Sequence of chain 1.K:
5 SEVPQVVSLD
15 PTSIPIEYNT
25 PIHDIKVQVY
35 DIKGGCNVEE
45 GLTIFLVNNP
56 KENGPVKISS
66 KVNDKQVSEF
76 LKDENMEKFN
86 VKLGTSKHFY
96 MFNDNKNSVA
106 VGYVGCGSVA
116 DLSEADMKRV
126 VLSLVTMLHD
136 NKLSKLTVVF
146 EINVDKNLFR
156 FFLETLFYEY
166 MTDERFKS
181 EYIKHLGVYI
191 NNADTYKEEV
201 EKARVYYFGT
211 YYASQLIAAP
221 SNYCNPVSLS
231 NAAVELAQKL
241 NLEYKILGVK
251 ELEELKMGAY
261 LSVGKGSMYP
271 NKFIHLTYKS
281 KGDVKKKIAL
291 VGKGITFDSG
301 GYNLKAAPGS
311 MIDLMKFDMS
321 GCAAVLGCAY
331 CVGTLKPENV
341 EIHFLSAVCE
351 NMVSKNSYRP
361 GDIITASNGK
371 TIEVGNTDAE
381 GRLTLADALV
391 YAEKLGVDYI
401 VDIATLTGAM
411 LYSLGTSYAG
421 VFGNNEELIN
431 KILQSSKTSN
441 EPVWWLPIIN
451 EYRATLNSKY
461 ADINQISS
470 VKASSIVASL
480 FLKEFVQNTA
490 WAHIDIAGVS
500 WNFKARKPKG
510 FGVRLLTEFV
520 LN

Binding-site contacts:
Ligand atom O contacts residue ASP378 of chain 1.K at 2.9 Å (salt-bridge).
Ligand atom C contacts residue LEU406 of chain 1.K at 3.6 Å (hydrophobic).
Ligand atom CAA contacts residue ASP378 of chain 1.K at 3.7 Å.
Ligand atom OAE contacts residue GLY408 of chain 1.K at 3.1 Å (h-bond).
Ligand atom OAF contacts residue LYS293 of chain 1.K at 2.9 Å (salt-bridge).
Ligand atom CAL contacts residue GLY408 of chain 1.K at 3.8 Å.
Ligand atom OAF contacts residue ASP378 of chain 1.K at 2.9 Å (salt-bridge).
Ligand atom C contacts residue ZN1 of chain 1.SC at 2.9 Å.
Ligand atom CAU contacts residue GLY408 of chain 1.K at 3.5 Å.
Ligand atom OAF contacts residue GLU380 of chain 1.K at 2.9 Å (salt-bridge).
Ligand atom CA contacts residue LEU406 of chain 1.K at 3.2 Å (hydrophobic).
Ligand atom C contacts residue ASP298 of chain 1.K at 3.9 Å.
Ligand atom NAN contacts residue ASP378 of chain 1.K at 3.3 Å (salt-bridge).
Ligand atom O contacts residue ASP298 of chain 1.K at 3.1 Å (salt-bridge).
Ligand atom NAN contacts residue CO31 of chain 1.UC at 2.8 Å (h-bond).
Ligand atom OAF contacts residue ASP298 of chain 1.K at 3.2 Å (salt-bridge).
Ligand atom CAK contacts residue GLY408 of chain 1.K at 3.5 Å.
Ligand atom CAI contacts residue GLY408 of chain 1.K at 3.7 Å.
Ligand atom OAE contacts residue LEU406 of chain 1.K at 3.8 Å.
Ligand atom CAG contacts residue PHE317 of chain 1.K at 3.7 Å (hydrophobic).
Ligand atom NAN contacts residue LEU406 of chain 1.K at 3.0 Å (h-bond).
Ligand atom OAF contacts residue CO31 of chain 1.UC at 2.8 Å (h-bond).
Ligand atom NAN contacts residue LYS293 of chain 1.K at 3.5 Å (salt-bridge).
Ligand atom CAG contacts residue ALA496 of chain 1.K at 3.1 Å (hydrophobic).
Ligand atom OAF contacts residue ZN1 of chain 1.TC at 2.0 Å.
Ligand atom CAL contacts residue LYS305 of chain 1.K at 3.8 Å.
Ligand atom CAJ contacts residue GLY408 of chain 1.K at 3.8 Å.
Ligand atom C contacts residue ASP378 of chain 1.K at 3.3 Å.
Ligand atom CAH contacts residue ALA496 of chain 1.K at 3.2 Å (hydrophobic).
Ligand atom NAN contacts residue ZN1 of chain 1.SC at 3.0 Å.
Ligand atom CAS contacts residue GLY408 of chain 1.K at 3.8 Å.
Ligand atom OAF contacts residue ZN1 of chain 1.SC at 2.2 Å.
Ligand atom O contacts residue ZN1 of chain 1.TC at 3.8 Å.
Ligand atom CAK contacts residue LEU406 of chain 1.K at 3.6 Å (hydrophobic).
Ligand atom CAH contacts residue PHE317 of chain 1.K at 3.5 Å (hydrophobic).
Ligand atom C contacts residue ZN1 of chain 1.TC at 3.7 Å.
Ligand atom O contacts residue ZN1 of chain 1.SC at 2.2 Å.
Ligand atom OAE contacts residue THR407 of chain 1.K at 3.3 Å.
Ligand atom NAN contacts residue ZN1 of chain 1.TC at 3.0 Å.
Ligand atom O contacts residue LYS305 of chain 1.K at 2.8 Å (salt-bridge).

This protein binds this small molecule.
Small molecule (SMILES): CC(C)(C)C(=O)N[C@@H](C(=O)NO)c1ccc(-c2ccsc2)cc1